Binding-site contacts:
Ligand atom C07 contacts residue HEM1 of chain 1.C at 3.4 Å.
Ligand atom C12 contacts residue HEM1 of chain 1.C at 3.4 Å.
Ligand atom N02 contacts residue TRP291 of chain 1.A at 2.9 Å (h-bond).
Ligand atom C07 contacts residue PHE288 of chain 1.A at 3.7 Å (hydrophobic).
Ligand atom C11 contacts residue GLN182 of chain 1.A at 3.7 Å.
Ligand atom N01 contacts residue HEM1 of chain 1.C at 3.8 Å.
Ligand atom C03 contacts residue HEM1 of chain 1.C at 3.3 Å.
Ligand atom C07 contacts residue GLY290 of chain 1.A at 3.6 Å.
Ligand atom N02 contacts residue TYR292 of chain 1.A at 3.6 Å.
Ligand atom N01 contacts residue GLU296 of chain 1.A at 2.7 Å (salt-bridge).
Ligand atom C25 contacts residue TYR410 of chain 1.A at 3.5 Å (hydrophobic).
Ligand atom N02 contacts residue PRO269 of chain 1.A at 3.8 Å.
Ligand atom F19 contacts residue GLU296 of chain 1.A at 3.2 Å.
Ligand atom C15 contacts residue HEM1 of chain 1.C at 3.6 Å.
Ligand atom C02 contacts residue GLU296 of chain 1.A at 3.5 Å.
Ligand atom N02 contacts residue HEM1 of chain 1.C at 3.4 Å.
Ligand atom C16 contacts residue GLN182 of chain 1.A at 3.5 Å.
Ligand atom C06 contacts residue GLU296 of chain 1.A at 3.5 Å.
Ligand atom F18 contacts residue HEM1 of chain 1.C at 3.7 Å.
Ligand atom C13 contacts residue HEM1 of chain 1.C at 3.0 Å.
Ligand atom F19 contacts residue ASP301 of chain 1.A at 3.4 Å.
Ligand atom F20 contacts residue ARG300 of chain 1.A at 3.7 Å.
Ligand atom N02 contacts residue GLU296 of chain 1.A at 2.7 Å (salt-bridge).
Ligand atom C08 contacts residue HEM1 of chain 1.C at 3.6 Å.
Ligand atom N24 contacts residue HEM1 of chain 1.C at 3.4 Å (h-bond).
Ligand atom C02 contacts residue HEM1 of chain 1.C at 3.5 Å.
Ligand atom C02 contacts residue PRO269 of chain 1.A at 3.8 Å (hydrophobic).
Ligand atom C04 contacts residue HEM1 of chain 1.C at 3.8 Å.
Ligand atom F18 contacts residue ARG300 of chain 1.A at 3.5 Å.
Ligand atom F19 contacts residue ARG300 of chain 1.A at 3.6 Å.
Ligand atom C25 contacts residue HEM1 of chain 1.C at 3.7 Å.
Ligand atom C22 contacts residue HEM1 of chain 1.C at 3.6 Å.
Ligand atom C03 contacts residue PRO269 of chain 1.A at 3.8 Å (hydrophobic).
Ligand atom C08 contacts residue GLU296 of chain 1.A at 3.5 Å.
Ligand atom C09 contacts residue GLU296 of chain 1.A at 3.6 Å.
Ligand atom C17 contacts residue HEM1 of chain 1.C at 3.6 Å.
Ligand atom C14 contacts residue HEM1 of chain 1.C at 3.2 Å.
Ligand atom C05 contacts residue VAL271 of chain 1.A at 3.6 Å (hydrophobic).
Ligand atom C12 contacts residue GLU296 of chain 1.A at 3.4 Å.
Ligand atom F20 contacts residue HEM1 of chain 1.C at 2.8 Å.

This small molecule binds to this protein.
Small molecule (SMILES): Cc1cc(N)nc(CCc2cc(CCCN(C)C)cc(C(F)(F)F)c2)c1

Sequence of chain 1.A:
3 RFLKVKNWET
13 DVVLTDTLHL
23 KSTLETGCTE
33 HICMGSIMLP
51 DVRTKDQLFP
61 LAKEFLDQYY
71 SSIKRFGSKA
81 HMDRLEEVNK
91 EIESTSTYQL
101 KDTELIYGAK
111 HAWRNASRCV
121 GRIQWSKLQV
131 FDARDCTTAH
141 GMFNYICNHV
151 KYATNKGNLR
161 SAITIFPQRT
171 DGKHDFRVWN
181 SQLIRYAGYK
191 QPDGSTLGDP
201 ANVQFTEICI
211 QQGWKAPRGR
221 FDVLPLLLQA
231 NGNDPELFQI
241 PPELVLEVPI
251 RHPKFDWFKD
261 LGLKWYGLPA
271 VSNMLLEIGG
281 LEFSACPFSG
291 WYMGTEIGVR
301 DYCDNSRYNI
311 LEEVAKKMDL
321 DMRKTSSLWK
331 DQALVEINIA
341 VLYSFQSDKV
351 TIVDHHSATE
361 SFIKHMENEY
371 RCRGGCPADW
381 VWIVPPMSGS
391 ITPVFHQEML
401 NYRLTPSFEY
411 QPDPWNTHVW